This protein binds this small molecule.
Small molecule (SMILES): O=C(O)CN(CCN(CC(=O)O)CC(=O)O)CC(=O)O

Binding-site contacts:
Ligand atom N3 contacts residue SER307 of chain 1.A at 4.1 Å.
Ligand atom O20 contacts residue LEU224 of chain 1.A at 4.0 Å.
Ligand atom O20 contacts residue THR225 of chain 1.A at 4.0 Å.
Ligand atom C4 contacts residue LEU224 of chain 1.A at 4.0 Å (hydrophobic).
Ligand atom O19 contacts residue THR225 of chain 1.A at 3.6 Å.
Ligand atom C12 contacts residue SER307 of chain 1.A at 4.1 Å.
Ligand atom C9 contacts residue SER307 of chain 1.A at 3.4 Å.
Ligand atom N3 contacts residue ASP308 of chain 1.A at 4.2 Å.
Ligand atom O14 contacts residue ALA305 of chain 1.A at 4.0 Å.
Ligand atom O13 contacts residue VAL306 of chain 1.A at 3.6 Å.
Ligand atom C4 contacts residue ASP223 of chain 1.A at 3.2 Å.
Ligand atom C6 contacts residue SER307 of chain 1.A at 4.2 Å.
Ligand atom O16 contacts residue SER307 of chain 1.A at 4.3 Å.
Ligand atom O13 contacts residue ALA305 of chain 1.A at 4.2 Å.
Ligand atom O13 contacts residue SER307 of chain 1.A at 3.0 Å (h-bond).
Ligand atom O19 contacts residue ASP223 of chain 1.A at 3.1 Å (salt-bridge).
Ligand atom C5 contacts residue ASP308 of chain 1.A at 4.5 Å.
Ligand atom O20 contacts residue ASP308 of chain 1.A at 3.5 Å (salt-bridge).
Ligand atom O19 contacts residue LEU224 of chain 1.A at 4.2 Å.
Ligand atom C4 contacts residue SER307 of chain 1.A at 4.2 Å.
Ligand atom N8 contacts residue SER307 of chain 1.A at 3.8 Å.
Ligand atom C7 contacts residue SER307 of chain 1.A at 3.0 Å.
Ligand atom C5 contacts residue ASP223 of chain 1.A at 3.7 Å.
Ligand atom C5 contacts residue THR225 of chain 1.A at 4.1 Å.
Ligand atom C2 contacts residue ASP308 of chain 1.A at 4.4 Å.
Ligand atom C5 contacts residue LEU224 of chain 1.A at 3.8 Å (hydrophobic).
Ligand atom C10 contacts residue SER307 of chain 1.A at 4.3 Å.

Sequence of chain 1.A:
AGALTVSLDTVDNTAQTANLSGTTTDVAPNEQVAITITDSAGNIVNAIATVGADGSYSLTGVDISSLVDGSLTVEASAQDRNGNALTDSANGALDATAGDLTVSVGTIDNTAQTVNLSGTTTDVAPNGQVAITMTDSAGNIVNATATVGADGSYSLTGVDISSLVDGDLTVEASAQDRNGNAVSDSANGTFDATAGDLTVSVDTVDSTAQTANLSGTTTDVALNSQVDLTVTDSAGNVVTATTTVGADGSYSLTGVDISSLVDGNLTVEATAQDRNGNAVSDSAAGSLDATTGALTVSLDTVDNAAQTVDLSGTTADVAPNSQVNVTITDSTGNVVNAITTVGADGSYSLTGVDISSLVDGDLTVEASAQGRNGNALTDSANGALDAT